This small molecule binds to this protein.
Small molecule (SMILES): O=c1cc[nH]c(=O)[nH]1

Binding-site contacts:
Ligand atom C5 contacts residue GLY99 of chain 2.A at 3.8 Å.
Ligand atom C4 contacts residue PHE165 of chain 2.A at 3.7 Å (hydrophobic).
Ligand atom O4 contacts residue GLN169 of chain 2.A at 3.6 Å (h-bond).
Ligand atom N3 contacts residue TYR198 of chain 2.A at 3.9 Å.
Ligand atom O4 contacts residue PHE165 of chain 2.A at 4.2 Å.
Ligand atom C6 contacts residue PHE165 of chain 2.A at 4.0 Å (hydrophobic).
Ligand atom O4 contacts residue ARG171 of chain 2.A at 2.7 Å (salt-bridge).
Ligand atom C6 contacts residue R1P1 of chain 2.C at 4.0 Å.
Ligand atom N1 contacts residue R1P1 of chain 2.C at 3.4 Å.
Ligand atom N3 contacts residue ARG171 of chain 2.A at 4.2 Å.
Ligand atom C2 contacts residue GLU199 of chain 2.A at 4.2 Å.
Ligand atom O4 contacts residue GLY99 of chain 2.A at 3.7 Å.
Ligand atom C5 contacts residue THR98 of chain 2.A at 3.9 Å.
Ligand atom C5 contacts residue PHE165 of chain 2.A at 3.9 Å (hydrophobic).
Ligand atom N3 contacts residue GLY99 of chain 2.A at 4.1 Å.
Ligand atom C6 contacts residue GLY99 of chain 2.A at 4.2 Å.
Ligand atom O2 contacts residue TYR198 of chain 2.A at 3.7 Å.
Ligand atom O2 contacts residue MET200 of chain 2.A at 3.5 Å.
Ligand atom O2 contacts residue GLN169 of chain 2.A at 3.0 Å (h-bond).
Ligand atom C4 contacts residue ARG171 of chain 2.A at 3.7 Å.
Ligand atom C5 contacts residue ILE223 of chain 2.A at 4.2 Å (hydrophobic).
Ligand atom C4 contacts residue GLY99 of chain 2.A at 3.7 Å.
Ligand atom O4 contacts residue VAL224 of chain 2.A at 3.7 Å.
Ligand atom N1 contacts residue THR97 of chain 2.A at 3.9 Å.
Ligand atom N3 contacts residue PHE165 of chain 2.A at 3.6 Å.
Ligand atom C2 contacts residue R1P1 of chain 2.C at 3.9 Å.
Ligand atom N1 contacts residue PHE165 of chain 2.A at 3.9 Å.
Ligand atom C6 contacts residue ILE223 of chain 2.A at 4.0 Å (hydrophobic).
Ligand atom C2 contacts residue TYR198 of chain 2.A at 3.8 Å (hydrophobic).
Ligand atom C5 contacts residue VAL224 of chain 2.A at 4.2 Å (hydrophobic).
Ligand atom C4 contacts residue GLN169 of chain 2.A at 3.6 Å.
Ligand atom O2 contacts residue R1P1 of chain 2.C at 3.6 Å.
Ligand atom C2 contacts residue PHE165 of chain 2.A at 3.8 Å (hydrophobic).
Ligand atom C2 contacts residue GLN169 of chain 2.A at 3.6 Å.
Ligand atom N3 contacts residue GLN169 of chain 2.A at 2.9 Å (h-bond).
Ligand atom N1 contacts residue THR98 of chain 2.A at 4.1 Å.
Ligand atom O2 contacts residue PHE165 of chain 2.A at 4.1 Å.
Ligand atom C6 contacts residue THR98 of chain 2.A at 4.0 Å.
Ligand atom C6 contacts residue THR97 of chain 2.A at 4.0 Å.
Ligand atom O2 contacts residue GLU199 of chain 2.A at 3.4 Å.

Sequence of chain 2.A:
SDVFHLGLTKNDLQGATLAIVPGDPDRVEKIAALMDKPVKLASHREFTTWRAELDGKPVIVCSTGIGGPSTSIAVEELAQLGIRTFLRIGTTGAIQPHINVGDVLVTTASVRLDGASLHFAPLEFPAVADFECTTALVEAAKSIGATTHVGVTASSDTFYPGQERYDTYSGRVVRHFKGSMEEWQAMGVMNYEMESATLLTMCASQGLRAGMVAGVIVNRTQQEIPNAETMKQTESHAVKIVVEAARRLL